Binding-site contacts:
Ligand atom O6B contacts residue TRP245 of chain 1.A at 3.4 Å.
Ligand atom O1S contacts residue SER365 of chain 1.A at 2.9 Å (h-bond).
Ligand atom O3 contacts residue ASP115 of chain 1.A at 3.2 Å (salt-bridge).
Ligand atom C6 contacts residue THR235 of chain 1.A at 3.6 Å.
Ligand atom O2S contacts residue SER368 of chain 1.A at 3.0 Å (h-bond).
Ligand atom O1 contacts residue GLY233 of chain 1.A at 2.8 Å (h-bond).
Ligand atom C5 contacts residue TYR364 of chain 1.A at 3.1 Å (hydrophobic).
Ligand atom C6 contacts residue TRP245 of chain 1.A at 3.7 Å (hydrophobic).
Ligand atom O6B contacts residue TRP251 of chain 1.A at 3.1 Å (h-bond).
Ligand atom C6 contacts residue ARG247 of chain 1.A at 3.5 Å.
Ligand atom C2 contacts residue ASP115 of chain 1.A at 3.5 Å.
Ligand atom S contacts residue LYS370 of chain 1.A at 3.7 Å.
Ligand atom C7 contacts residue ASP115 of chain 1.A at 3.7 Å.
Ligand atom C6 contacts residue TYR364 of chain 1.A at 3.5 Å (hydrophobic).
Ligand atom C5 contacts residue ASN175 of chain 1.A at 3.7 Å.
Ligand atom O3 contacts residue ASN175 of chain 1.A at 3.0 Å (h-bond).
Ligand atom O1S contacts residue SER368 of chain 1.A at 2.6 Å (h-bond).
Ligand atom O5 contacts residue TRP69 of chain 1.A at 3.7 Å.
Ligand atom O6A contacts residue ARG247 of chain 1.A at 2.7 Å (salt-bridge).
Ligand atom O6A contacts residue TRP245 of chain 1.A at 3.5 Å.
Ligand atom O7 contacts residue ASP115 of chain 1.A at 3.0 Å (salt-bridge).
Ligand atom C5 contacts residue TRP69 of chain 1.A at 3.6 Å (hydrophobic).
Ligand atom C4 contacts residue ASN175 of chain 1.A at 3.1 Å.
Ligand atom O2 contacts residue ASP115 of chain 1.A at 2.6 Å (salt-bridge).
Ligand atom O4 contacts residue THR235 of chain 1.A at 2.5 Å (h-bond).
Ligand atom C4 contacts residue TRP69 of chain 1.A at 3.5 Å (hydrophobic).
Ligand atom C1 contacts residue GLY233 of chain 1.A at 3.7 Å.
Ligand atom C3 contacts residue ASP115 of chain 1.A at 3.3 Å.
Ligand atom S contacts residue SER368 of chain 1.A at 3.3 Å (h-bond).
Ligand atom O3 contacts residue PHE118 of chain 1.A at 3.4 Å.
Ligand atom C4 contacts residue TYR364 of chain 1.A at 3.6 Å (hydrophobic).
Ligand atom O3S contacts residue LYS370 of chain 1.A at 3.4 Å.
Ligand atom O6B contacts residue ARG247 of chain 1.A at 2.9 Å (salt-bridge).
Ligand atom O5 contacts residue THR235 of chain 1.A at 3.2 Å (h-bond).
Ligand atom O1S contacts residue THR235 of chain 1.A at 3.3 Å.
Ligand atom C5 contacts residue THR235 of chain 1.A at 3.7 Å.
Ligand atom C3 contacts residue ASN175 of chain 1.A at 3.5 Å.
Ligand atom O2S contacts residue LYS370 of chain 1.A at 2.5 Å.
Ligand atom C2 contacts residue GLY233 of chain 1.A at 3.6 Å.
Ligand atom C4 contacts residue THR235 of chain 1.A at 3.6 Å.

Sequence of chain 1.A:
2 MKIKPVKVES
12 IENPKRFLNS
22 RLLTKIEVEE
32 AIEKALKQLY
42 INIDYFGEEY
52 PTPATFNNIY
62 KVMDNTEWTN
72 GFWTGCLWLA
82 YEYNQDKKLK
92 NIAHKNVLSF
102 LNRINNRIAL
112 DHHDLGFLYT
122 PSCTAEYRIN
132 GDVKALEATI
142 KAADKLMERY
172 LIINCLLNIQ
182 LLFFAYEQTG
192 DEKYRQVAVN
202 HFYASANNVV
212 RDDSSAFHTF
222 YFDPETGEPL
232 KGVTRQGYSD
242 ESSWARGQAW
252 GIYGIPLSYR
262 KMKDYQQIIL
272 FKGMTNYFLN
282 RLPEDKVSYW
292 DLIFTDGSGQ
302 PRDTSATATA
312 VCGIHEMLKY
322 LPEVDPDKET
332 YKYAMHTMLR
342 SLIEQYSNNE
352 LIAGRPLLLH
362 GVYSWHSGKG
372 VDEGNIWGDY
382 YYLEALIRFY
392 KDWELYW

A protein and the small-molecule ligand that binds it are described below.
Small molecule (SMILES): CC(=O)N[C@@H]1[C@@H](O[C@@H]2OC(C(=O)O)=C[C@H](O)[C@H]2O)[C@@H](O)[C@@H](COS(=O)(=O)O)O[C@H]1O